Binding-site contacts:
Ligand atom C6 contacts residue ASP161 of chain 26.C at 3.7 Å.
Ligand atom C3 contacts residue ASN154 of chain 26.C at 3.8 Å.
Ligand atom C4 contacts residue MET151 of chain 26.C at 3.9 Å (hydrophobic).
Ligand atom C8 contacts residue GLY150 of chain 26.C at 3.7 Å.
Ligand atom O5 contacts residue ASN157 of chain 26.C at 4.2 Å.
Ligand atom C1 contacts residue ASN154 of chain 26.C at 1.4 Å.
Ligand atom C3 contacts residue MET151 of chain 26.C at 4.1 Å (hydrophobic).
Ligand atom O7 contacts residue HIS148 of chain 26.C at 3.6 Å.
Ligand atom C2 contacts residue MET151 of chain 26.C at 4.3 Å (hydrophobic).
Ligand atom C1 contacts residue GLY150 of chain 26.C at 4.0 Å.
Ligand atom O5 contacts residue THR156 of chain 26.C at 3.8 Å.
Ligand atom N2 contacts residue ASN154 of chain 26.C at 2.9 Å (h-bond).
Ligand atom C2 contacts residue ASN154 of chain 26.C at 2.4 Å.
Ligand atom C8 contacts residue ASN157 of chain 26.C at 3.3 Å.
Ligand atom C2 contacts residue GLY150 of chain 26.C at 3.8 Å.
Ligand atom C7 contacts residue ASN154 of chain 26.C at 3.7 Å.
Ligand atom C1 contacts residue MET151 of chain 26.C at 4.2 Å (hydrophobic).
Ligand atom C5 contacts residue ASN154 of chain 26.C at 3.6 Å.
Ligand atom C6 contacts residue THR156 of chain 26.C at 3.9 Å.
Ligand atom N2 contacts residue GLY150 of chain 26.C at 3.5 Å (h-bond).
Ligand atom C5 contacts residue MET151 of chain 26.C at 3.8 Å (hydrophobic).
Ligand atom C5 contacts residue THR156 of chain 26.C at 3.8 Å.
Ligand atom O5 contacts residue THR156 of chain 26.C at 4.1 Å.
Ligand atom O7 contacts residue GLY150 of chain 26.C at 2.9 Å (h-bond).
Ligand atom O7 contacts residue ASN154 of chain 26.C at 4.0 Å.
Ligand atom C4 contacts residue ASN154 of chain 26.C at 4.2 Å.
Ligand atom O5 contacts residue MET151 of chain 26.C at 3.9 Å.
Ligand atom O6 contacts residue MET151 of chain 26.C at 4.4 Å.
Ligand atom C5 contacts residue THR156 of chain 26.C at 4.1 Å.
Ligand atom C6 contacts residue THR156 of chain 26.C at 3.8 Å.
Ligand atom C1 contacts residue THR156 of chain 26.C at 4.3 Å.
Ligand atom C8 contacts residue THR156 of chain 26.C at 4.2 Å.
Ligand atom C7 contacts residue GLY150 of chain 26.C at 3.1 Å.
Ligand atom O5 contacts residue ASN154 of chain 26.C at 2.3 Å (h-bond).
Ligand atom C6 contacts residue ASN157 of chain 26.C at 3.7 Å.

Sequence of chain 26.C:
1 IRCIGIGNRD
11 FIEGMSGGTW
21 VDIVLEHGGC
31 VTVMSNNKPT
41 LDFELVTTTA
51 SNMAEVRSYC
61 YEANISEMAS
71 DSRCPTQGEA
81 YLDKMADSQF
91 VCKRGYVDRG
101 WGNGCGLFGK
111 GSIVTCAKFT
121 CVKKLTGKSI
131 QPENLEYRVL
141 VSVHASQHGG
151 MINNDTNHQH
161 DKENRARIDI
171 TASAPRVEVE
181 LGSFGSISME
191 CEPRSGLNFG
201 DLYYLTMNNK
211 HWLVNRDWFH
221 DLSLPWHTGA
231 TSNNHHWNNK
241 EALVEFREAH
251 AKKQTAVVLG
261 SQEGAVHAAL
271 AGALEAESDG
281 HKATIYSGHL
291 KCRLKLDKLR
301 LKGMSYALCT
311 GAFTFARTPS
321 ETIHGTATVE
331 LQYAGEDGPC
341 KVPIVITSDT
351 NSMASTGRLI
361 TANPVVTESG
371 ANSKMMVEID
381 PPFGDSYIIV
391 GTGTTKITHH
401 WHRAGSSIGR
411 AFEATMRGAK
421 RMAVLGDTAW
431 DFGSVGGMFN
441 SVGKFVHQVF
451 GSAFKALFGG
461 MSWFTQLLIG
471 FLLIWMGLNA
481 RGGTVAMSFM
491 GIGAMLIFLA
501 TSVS

This small molecule binds to this protein.
Small molecule (SMILES): CC(=O)N[C@H]1[C@H](O[C@H]2[C@H](O)[C@@H](NC(C)=O)CO[C@@H]2CO[C@@H]2O[C@@H](C)[C@@H](O)[C@@H](O)[C@@H]2O)O[C@H](CO)[C@@H](O)[C@@H]1O